The small molecule below binds the protein below.
Small molecule (SMILES): CC(=O)N[C@H]1[C@H](O[C@@H]2[C@H](O[C@]3(C(=O)O)C[C@H](O)[C@@H](NC(C)=O)[C@H]([C@H](O)[C@H](O)CO)O3)[C@@H](O)CO[C@@H]2CO)O[C@H](CO)[C@H](O)[C@@H]1O[C@@H]1O[C@H](CO)[C@H](O)[C@H](O)[C@H]1O

Sequence of chain 1.B:
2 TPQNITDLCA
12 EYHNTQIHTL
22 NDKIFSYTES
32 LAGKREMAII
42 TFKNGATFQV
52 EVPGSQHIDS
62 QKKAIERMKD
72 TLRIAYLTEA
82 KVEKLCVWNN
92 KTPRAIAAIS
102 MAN

Sequence of chain 1.A:
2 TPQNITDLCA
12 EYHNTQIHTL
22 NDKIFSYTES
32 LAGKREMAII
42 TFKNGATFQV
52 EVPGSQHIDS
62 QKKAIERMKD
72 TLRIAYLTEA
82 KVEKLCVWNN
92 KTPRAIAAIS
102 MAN

Binding-site contacts:
Ligand atom O4 contacts residue GLN57 of chain 1.A at 3.4 Å.
Ligand atom N5 contacts residue GLU12 of chain 1.A at 3.2 Å (salt-bridge).
Ligand atom O6 contacts residue ILE59 of chain 1.A at 3.0 Å.
Ligand atom C6 contacts residue TYR13 of chain 1.A at 3.6 Å (hydrophobic).
Ligand atom C11 contacts residue TYR13 of chain 1.A at 3.2 Å (hydrophobic).
Ligand atom C2 contacts residue GLC1 of chain 1.K at 2.4 Å.
Ligand atom C4 contacts residue TRP89 of chain 1.A at 3.5 Å (hydrophobic).
Ligand atom O4 contacts residue LYS92 of chain 1.A at 2.9 Å (salt-bridge).
Ligand atom C6 contacts residue GLN57 of chain 1.A at 3.6 Å.
Ligand atom O1B contacts residue HIS14 of chain 1.A at 2.9 Å (h-bond).
Ligand atom C11 contacts residue GLU12 of chain 1.A at 3.4 Å.
Ligand atom C3 contacts residue LYS92 of chain 1.A at 3.6 Å.
Ligand atom C4 contacts residue GLU52 of chain 1.A at 3.3 Å.
Ligand atom O4 contacts residue GLU12 of chain 1.A at 2.5 Å (salt-bridge).
Ligand atom C9 contacts residue GLY34 of chain 1.B at 3.5 Å.
Ligand atom C4 contacts residue GLU12 of chain 1.A at 3.2 Å.
Ligand atom C3 contacts residue ASN91 of chain 1.A at 3.6 Å.
Ligand atom N5 contacts residue TYR13 of chain 1.A at 3.2 Å.
Ligand atom O9 contacts residue ILE59 of chain 1.A at 3.2 Å.
Ligand atom C5 contacts residue GLN57 of chain 1.A at 3.6 Å.
Ligand atom C4 contacts residue GLN57 of chain 1.A at 3.1 Å.
Ligand atom O3 contacts residue ASN91 of chain 1.A at 2.6 Å (h-bond).
Ligand atom O8 contacts residue TYR13 of chain 1.A at 3.7 Å.
Ligand atom O5 contacts residue GLN57 of chain 1.A at 3.4 Å (h-bond).
Ligand atom O2 contacts residue GLC1 of chain 1.K at 2.7 Å (h-bond).
Ligand atom C3 contacts residue TRP89 of chain 1.A at 3.6 Å (hydrophobic).
Ligand atom O2 contacts residue ASN91 of chain 1.A at 2.9 Å (h-bond).
Ligand atom O1B contacts residue TYR13 of chain 1.A at 3.5 Å.
Ligand atom O6 contacts residue HIS58 of chain 1.A at 3.7 Å.
Ligand atom O9 contacts residue GLY34 of chain 1.B at 3.5 Å.
Ligand atom C6 contacts residue GLN57 of chain 1.A at 3.4 Å.
Ligand atom C1 contacts residue GLC1 of chain 1.K at 1.4 Å.
Ligand atom O5 contacts residue GLC1 of chain 1.K at 2.3 Å (h-bond).
Ligand atom O3 contacts residue LYS92 of chain 1.A at 2.8 Å (salt-bridge).
Ligand atom O6 contacts residue GLN62 of chain 1.A at 3.1 Å (h-bond).
Ligand atom C6 contacts residue HIS58 of chain 1.A at 3.6 Å.
Ligand atom O6 contacts residue GLN57 of chain 1.A at 3.0 Å (h-bond).
Ligand atom O4 contacts residue GLU52 of chain 1.A at 2.6 Å (salt-bridge).
Ligand atom C5 contacts residue TRP89 of chain 1.A at 3.7 Å (hydrophobic).
Ligand atom C5 contacts residue GLC1 of chain 1.K at 3.6 Å.